This small molecule binds to this protein.
Small molecule (SMILES): CC(=O)N[C@@H]1[C@@H](O)[C@H](O)[C@@H](CO)O[C@H]1O

Binding-site contacts:
Ligand atom C5 contacts residue HIS158 of chain 23.E at 4.3 Å.
Ligand atom C1 contacts residue HIS149 of chain 23.E at 4.2 Å.
Ligand atom C2 contacts residue HIS149 of chain 23.E at 3.6 Å.
Ligand atom C6 contacts residue HIS158 of chain 23.E at 4.4 Å.
Ligand atom C7 contacts residue ASN153 of chain 23.E at 3.5 Å.
Ligand atom C1 contacts residue THR155 of chain 23.E at 3.9 Å.
Ligand atom O6 contacts residue LYS157 of chain 23.E at 4.2 Å.
Ligand atom O3 contacts residue HIS149 of chain 23.E at 4.1 Å.
Ligand atom C3 contacts residue ASN153 of chain 23.E at 3.8 Å.
Ligand atom N2 contacts residue ASN153 of chain 23.E at 2.9 Å (h-bond).
Ligand atom C6 contacts residue LYS157 of chain 23.E at 4.2 Å.
Ligand atom C5 contacts residue ASN153 of chain 23.E at 3.7 Å.
Ligand atom C2 contacts residue ASN153 of chain 23.E at 2.5 Å.
Ligand atom C6 contacts residue THR155 of chain 23.E at 4.4 Å.
Ligand atom C4 contacts residue ASN153 of chain 23.E at 4.2 Å.
Ligand atom O7 contacts residue THR155 of chain 23.E at 4.1 Å.
Ligand atom C1 contacts residue HIS158 of chain 23.E at 3.8 Å.
Ligand atom O5 contacts residue HIS158 of chain 23.E at 3.1 Å.
Ligand atom C1 contacts residue ASN153 of chain 23.E at 1.4 Å.
Ligand atom C8 contacts residue GLY102 of chain 27.E at 4.2 Å.
Ligand atom O5 contacts residue THR155 of chain 23.E at 3.8 Å.
Ligand atom O5 contacts residue ASN153 of chain 23.E at 2.4 Å (h-bond).
Ligand atom O6 contacts residue HIS158 of chain 23.E at 3.8 Å.
Ligand atom N2 contacts residue HIS149 of chain 23.E at 3.4 Å.
Ligand atom C5 contacts residue THR155 of chain 23.E at 3.9 Å.
Ligand atom O5 contacts residue GLY156 of chain 23.E at 4.3 Å.
Ligand atom O7 contacts residue ASN153 of chain 23.E at 3.8 Å.

Sequence of chain 27.E:
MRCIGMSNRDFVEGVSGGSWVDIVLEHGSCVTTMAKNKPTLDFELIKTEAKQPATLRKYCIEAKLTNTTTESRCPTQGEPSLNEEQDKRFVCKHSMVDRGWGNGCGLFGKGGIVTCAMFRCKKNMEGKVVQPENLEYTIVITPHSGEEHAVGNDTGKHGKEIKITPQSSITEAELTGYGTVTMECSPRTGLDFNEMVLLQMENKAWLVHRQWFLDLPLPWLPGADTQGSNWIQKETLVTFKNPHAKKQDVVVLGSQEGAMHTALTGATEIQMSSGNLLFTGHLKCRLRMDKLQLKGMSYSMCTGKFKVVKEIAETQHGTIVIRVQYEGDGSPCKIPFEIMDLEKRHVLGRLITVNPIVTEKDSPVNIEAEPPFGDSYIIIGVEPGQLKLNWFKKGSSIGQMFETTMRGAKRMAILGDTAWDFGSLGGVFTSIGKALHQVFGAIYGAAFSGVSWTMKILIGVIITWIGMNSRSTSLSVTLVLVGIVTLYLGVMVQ

Sequence of chain 23.E:
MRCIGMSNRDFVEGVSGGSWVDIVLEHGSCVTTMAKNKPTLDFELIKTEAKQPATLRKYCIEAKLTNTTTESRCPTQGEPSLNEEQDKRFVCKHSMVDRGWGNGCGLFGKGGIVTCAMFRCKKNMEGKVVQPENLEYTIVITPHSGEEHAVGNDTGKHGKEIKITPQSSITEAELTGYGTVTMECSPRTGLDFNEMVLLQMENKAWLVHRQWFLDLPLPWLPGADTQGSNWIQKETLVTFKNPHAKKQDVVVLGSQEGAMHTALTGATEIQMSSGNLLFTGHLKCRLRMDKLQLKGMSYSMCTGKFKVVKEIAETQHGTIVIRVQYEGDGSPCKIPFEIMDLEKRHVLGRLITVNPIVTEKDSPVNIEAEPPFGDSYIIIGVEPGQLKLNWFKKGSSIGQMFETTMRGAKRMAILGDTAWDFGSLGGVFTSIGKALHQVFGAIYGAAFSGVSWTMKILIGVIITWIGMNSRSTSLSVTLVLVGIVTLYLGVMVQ